Binding-site contacts:
Ligand atom C8 contacts residue ASN154 of chain 51.C at 4.2 Å.
Ligand atom C8 contacts residue SER95 of chain 51.H at 3.5 Å.
Ligand atom O7 contacts residue MET151 of chain 51.C at 3.3 Å.
Ligand atom C7 contacts residue GLY150 of chain 51.C at 3.7 Å.
Ligand atom O5 contacts residue ASN154 of chain 51.C at 4.0 Å.
Ligand atom C7 contacts residue MET151 of chain 51.C at 4.3 Å (hydrophobic).
Ligand atom C8 contacts residue GLY150 of chain 51.C at 3.8 Å.
Ligand atom C3 contacts residue SER95 of chain 51.H at 3.2 Å.
Ligand atom C2 contacts residue ASN154 of chain 51.C at 4.0 Å.
Ligand atom C7 contacts residue SER95 of chain 51.H at 3.5 Å.
Ligand atom C2 contacts residue LEU96 of chain 51.H at 3.6 Å (hydrophobic).
Ligand atom O7 contacts residue GLY150 of chain 51.C at 2.8 Å (h-bond).
Ligand atom C8 contacts residue ASP94 of chain 51.H at 3.5 Å.
Ligand atom O7 contacts residue ASN154 of chain 51.C at 2.9 Å (h-bond).
Ligand atom C3 contacts residue LEU96 of chain 51.H at 4.2 Å (hydrophobic).
Ligand atom N2 contacts residue ASN154 of chain 51.C at 3.9 Å.
Ligand atom O3 contacts residue LEU96 of chain 51.H at 4.1 Å.
Ligand atom C1 contacts residue SER95 of chain 51.H at 3.6 Å.
Ligand atom C4 contacts residue LEU96 of chain 51.H at 4.3 Å (hydrophobic).
Ligand atom C1 contacts residue LEU96 of chain 51.H at 3.9 Å (hydrophobic).
Ligand atom C2 contacts residue MET151 of chain 51.C at 4.1 Å (hydrophobic).
Ligand atom O7 contacts residue HIS148 of chain 51.C at 4.0 Å.
Ligand atom O4 contacts residue LEU96 of chain 51.H at 3.2 Å.
Ligand atom C1 contacts residue ASN154 of chain 51.C at 3.1 Å.
Ligand atom O5 contacts residue MET151 of chain 51.C at 3.8 Å.
Ligand atom O3 contacts residue SER95 of chain 51.H at 3.2 Å (h-bond).
Ligand atom N2 contacts residue SER95 of chain 51.H at 2.6 Å (h-bond).
Ligand atom C2 contacts residue SER95 of chain 51.H at 3.4 Å.
Ligand atom O5 contacts residue LEU96 of chain 51.H at 4.5 Å.
Ligand atom C1 contacts residue MET151 of chain 51.C at 3.6 Å (hydrophobic).
Ligand atom N2 contacts residue LEU96 of chain 51.H at 3.6 Å.
Ligand atom C7 contacts residue ASN154 of chain 51.C at 3.4 Å.

This small molecule binds to this protein.
Small molecule (SMILES): CC(=O)N[C@H]1[C@H](O[C@H]2[C@H](O)[C@@H](NC(C)=O)CO[C@@H]2CO)O[C@H](CO)[C@@H](O)[C@@H]1O

Sequence of chain 51.H:
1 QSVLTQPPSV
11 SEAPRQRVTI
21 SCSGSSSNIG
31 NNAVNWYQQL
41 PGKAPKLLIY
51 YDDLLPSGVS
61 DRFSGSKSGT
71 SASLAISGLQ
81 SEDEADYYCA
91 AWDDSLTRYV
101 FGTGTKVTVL

Sequence of chain 51.C:
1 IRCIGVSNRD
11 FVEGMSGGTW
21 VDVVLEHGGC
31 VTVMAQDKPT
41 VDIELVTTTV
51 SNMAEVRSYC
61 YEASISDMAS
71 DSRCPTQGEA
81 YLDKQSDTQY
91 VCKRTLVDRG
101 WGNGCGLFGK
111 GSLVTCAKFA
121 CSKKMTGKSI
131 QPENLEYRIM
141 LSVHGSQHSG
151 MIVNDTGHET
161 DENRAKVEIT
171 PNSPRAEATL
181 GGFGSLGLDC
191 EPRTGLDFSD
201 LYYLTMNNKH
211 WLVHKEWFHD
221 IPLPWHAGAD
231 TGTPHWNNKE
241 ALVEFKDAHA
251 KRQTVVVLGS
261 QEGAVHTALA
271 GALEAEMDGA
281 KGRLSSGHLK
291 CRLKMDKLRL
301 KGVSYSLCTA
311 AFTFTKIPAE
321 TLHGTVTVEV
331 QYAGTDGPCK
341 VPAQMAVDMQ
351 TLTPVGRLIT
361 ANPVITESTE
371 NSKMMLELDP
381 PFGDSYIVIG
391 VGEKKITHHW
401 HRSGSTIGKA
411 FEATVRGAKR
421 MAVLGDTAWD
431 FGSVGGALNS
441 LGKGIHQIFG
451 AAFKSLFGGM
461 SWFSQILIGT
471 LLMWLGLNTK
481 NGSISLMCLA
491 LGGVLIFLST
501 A